A protein and the small-molecule ligand that binds it are described below.
Small molecule (SMILES): NS(=O)(=O)c1cc2c(cc1Cl)N[C@H]([C@H]1C[C@H]3C=C[C@@H]1C3)NS2(=O)=O

Sequence of chain 1.D:
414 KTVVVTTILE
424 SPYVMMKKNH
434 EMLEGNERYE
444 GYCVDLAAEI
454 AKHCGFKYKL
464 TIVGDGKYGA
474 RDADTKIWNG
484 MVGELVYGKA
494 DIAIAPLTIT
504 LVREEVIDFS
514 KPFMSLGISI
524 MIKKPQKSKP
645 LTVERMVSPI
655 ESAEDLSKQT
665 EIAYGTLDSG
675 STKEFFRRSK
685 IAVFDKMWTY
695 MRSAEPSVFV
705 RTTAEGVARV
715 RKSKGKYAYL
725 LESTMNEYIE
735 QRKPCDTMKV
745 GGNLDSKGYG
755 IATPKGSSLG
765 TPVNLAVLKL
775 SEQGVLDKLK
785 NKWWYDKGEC

Binding-site contacts:
Ligand atom C7 contacts residue ILE502 of chain 1.A at 3.6 Å (hydrophobic).
Ligand atom C7 contacts residue LYS514 of chain 1.D at 3.5 Å.
Ligand atom N3 contacts residue SER750 of chain 1.A at 3.8 Å.
Ligand atom O3 contacts residue SER518 of chain 1.D at 3.2 Å (h-bond).
Ligand atom O2 contacts residue MET517 of chain 1.D at 3.2 Å.
Ligand atom C2 contacts residue LYS514 of chain 1.D at 3.8 Å.
Ligand atom C1 contacts residue PRO515 of chain 1.D at 3.4 Å (hydrophobic).
Ligand atom N2 contacts residue SER775 of chain 1.D at 3.4 Å (h-bond).
Ligand atom C3 contacts residue PRO515 of chain 1.A at 3.6 Å (hydrophobic).
Ligand atom O4 contacts residue PHE516 of chain 1.D at 3.8 Å.
Ligand atom O2 contacts residue PRO515 of chain 1.D at 3.2 Å.
Ligand atom S1 contacts residue PRO515 of chain 1.D at 3.3 Å (h-bond).
Ligand atom C9 contacts residue PHE516 of chain 1.D at 3.9 Å (hydrophobic).
Ligand atom C7 contacts residue LEU772 of chain 1.D at 3.5 Å (hydrophobic).
Ligand atom O2 contacts residue PHE516 of chain 1.D at 3.8 Å.
Ligand atom C14 contacts residue SER750 of chain 1.A at 3.2 Å.
Ligand atom C4 contacts residue LYS751 of chain 1.A at 3.8 Å.
Ligand atom C12 contacts residue PHE516 of chain 1.D at 3.5 Å (hydrophobic).
Ligand atom C10 contacts residue SER750 of chain 1.A at 3.4 Å.
Ligand atom C2 contacts residue PRO515 of chain 1.D at 3.8 Å (hydrophobic).
Ligand atom C11 contacts residue MET517 of chain 1.D at 3.6 Å (hydrophobic).
Ligand atom C8 contacts residue PRO515 of chain 1.D at 3.3 Å (hydrophobic).
Ligand atom N2 contacts residue SER750 of chain 1.A at 3.3 Å (h-bond).
Ligand atom C11 contacts residue PHE516 of chain 1.D at 3.5 Å (hydrophobic).
Ligand atom O1 contacts residue SER518 of chain 1.D at 3.5 Å (h-bond).
Ligand atom C13 contacts residue SER750 of chain 1.A at 3.0 Å.
Ligand atom O1 contacts residue LYS751 of chain 1.A at 3.7 Å.
Ligand atom C5 contacts residue ILE502 of chain 1.A at 3.8 Å (hydrophobic).
Ligand atom C11 contacts residue SER518 of chain 1.D at 3.8 Å.
Ligand atom C9 contacts residue SER750 of chain 1.A at 3.5 Å.
Ligand atom C12 contacts residue SER750 of chain 1.A at 3.1 Å.
Ligand atom N1 contacts residue PRO515 of chain 1.D at 2.4 Å (h-bond).
Ligand atom O2 contacts residue SER518 of chain 1.D at 3.3 Å (h-bond).
Ligand atom C4 contacts residue GLY752 of chain 1.A at 3.3 Å.
Ligand atom C4 contacts residue ILE502 of chain 1.A at 3.6 Å (hydrophobic).
Ligand atom O3 contacts residue MET517 of chain 1.D at 3.5 Å.
Ligand atom C11 contacts residue SER750 of chain 1.A at 3.3 Å.
Ligand atom C3 contacts residue GLY752 of chain 1.A at 3.6 Å.
Ligand atom C6 contacts residue SER775 of chain 1.D at 3.7 Å.
Ligand atom CL contacts residue ASP781 of chain 1.D at 3.2 Å.

Sequence of chain 1.A:
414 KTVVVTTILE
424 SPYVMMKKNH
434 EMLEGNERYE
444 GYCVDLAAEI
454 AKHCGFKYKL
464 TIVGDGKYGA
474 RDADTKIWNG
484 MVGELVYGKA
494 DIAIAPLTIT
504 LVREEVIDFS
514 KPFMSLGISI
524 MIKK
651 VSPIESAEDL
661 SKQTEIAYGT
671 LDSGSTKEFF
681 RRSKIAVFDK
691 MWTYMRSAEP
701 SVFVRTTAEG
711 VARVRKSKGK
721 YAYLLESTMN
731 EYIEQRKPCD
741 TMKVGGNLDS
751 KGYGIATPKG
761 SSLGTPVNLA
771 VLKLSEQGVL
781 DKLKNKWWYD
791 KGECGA